Binding-site contacts:
Ligand atom O4 contacts residue ASP295 of chain 1.H at 2.9 Å (salt-bridge).
Ligand atom O3 contacts residue ASP295 of chain 1.H at 4.2 Å.
Ligand atom C2 contacts residue THR327 of chain 1.H at 3.6 Å.
Ligand atom O1 contacts residue LYS269 of chain 1.H at 4.2 Å.
Ligand atom C1 contacts residue MG1 of chain 1.RA at 2.9 Å.
Ligand atom C1 contacts residue LYS269 of chain 1.H at 3.6 Å.
Ligand atom O1 contacts residue ARG72 of chain 1.H at 3.8 Å.
Ligand atom C1 contacts residue THR327 of chain 1.H at 4.0 Å.
Ligand atom O1 contacts residue MET290 of chain 1.H at 3.3 Å.
Ligand atom C1 contacts residue ARG72 of chain 1.H at 4.4 Å.
Ligand atom O3 contacts residue MG1 of chain 1.RA at 2.2 Å.
Ligand atom C1 contacts residue MET290 of chain 1.H at 4.0 Å (hydrophobic).
Ligand atom O2 contacts residue THR327 of chain 1.H at 2.6 Å (h-bond).
Ligand atom O1 contacts residue THR327 of chain 1.H at 3.4 Å (h-bond).
Ligand atom C1 contacts residue ALA292 of chain 1.H at 3.6 Å (hydrophobic).
Ligand atom O3 contacts residue ALA292 of chain 1.H at 3.9 Å.
Ligand atom O1 contacts residue MG1 of chain 1.RA at 4.2 Å.
Ligand atom O4 contacts residue ALA292 of chain 1.H at 3.4 Å.
Ligand atom C2 contacts residue MG1 of chain 1.RA at 2.9 Å.
Ligand atom O2 contacts residue ARG293 of chain 1.H at 3.4 Å (salt-bridge).
Ligand atom O2 contacts residue ALA292 of chain 1.H at 3.2 Å.
Ligand atom C1 contacts residue GLU271 of chain 1.H at 4.1 Å.
Ligand atom C2 contacts residue ALA292 of chain 1.H at 3.3 Å (hydrophobic).
Ligand atom C2 contacts residue ASP295 of chain 1.H at 3.7 Å.
Ligand atom O4 contacts residue GLU271 of chain 1.H at 3.0 Å (salt-bridge).
Ligand atom O3 contacts residue ARG72 of chain 1.H at 4.2 Å.
Ligand atom C2 contacts residue GLY294 of chain 1.H at 3.6 Å.
Ligand atom O2 contacts residue MG1 of chain 1.RA at 4.1 Å.
Ligand atom O3 contacts residue LYS269 of chain 1.H at 2.6 Å (salt-bridge).
Ligand atom O4 contacts residue GLY294 of chain 1.H at 3.8 Å.
Ligand atom C2 contacts residue GLU271 of chain 1.H at 3.8 Å.
Ligand atom O4 contacts residue MG1 of chain 1.RA at 2.2 Å.
Ligand atom O3 contacts residue GLU271 of chain 1.H at 3.6 Å (salt-bridge).
Ligand atom O1 contacts residue ALA292 of chain 1.H at 4.1 Å.
Ligand atom C2 contacts residue ARG293 of chain 1.H at 4.2 Å.
Ligand atom O2 contacts residue ASP295 of chain 1.H at 3.8 Å.
Ligand atom O2 contacts residue GLY294 of chain 1.H at 2.8 Å (h-bond).

Sequence of chain 1.H:
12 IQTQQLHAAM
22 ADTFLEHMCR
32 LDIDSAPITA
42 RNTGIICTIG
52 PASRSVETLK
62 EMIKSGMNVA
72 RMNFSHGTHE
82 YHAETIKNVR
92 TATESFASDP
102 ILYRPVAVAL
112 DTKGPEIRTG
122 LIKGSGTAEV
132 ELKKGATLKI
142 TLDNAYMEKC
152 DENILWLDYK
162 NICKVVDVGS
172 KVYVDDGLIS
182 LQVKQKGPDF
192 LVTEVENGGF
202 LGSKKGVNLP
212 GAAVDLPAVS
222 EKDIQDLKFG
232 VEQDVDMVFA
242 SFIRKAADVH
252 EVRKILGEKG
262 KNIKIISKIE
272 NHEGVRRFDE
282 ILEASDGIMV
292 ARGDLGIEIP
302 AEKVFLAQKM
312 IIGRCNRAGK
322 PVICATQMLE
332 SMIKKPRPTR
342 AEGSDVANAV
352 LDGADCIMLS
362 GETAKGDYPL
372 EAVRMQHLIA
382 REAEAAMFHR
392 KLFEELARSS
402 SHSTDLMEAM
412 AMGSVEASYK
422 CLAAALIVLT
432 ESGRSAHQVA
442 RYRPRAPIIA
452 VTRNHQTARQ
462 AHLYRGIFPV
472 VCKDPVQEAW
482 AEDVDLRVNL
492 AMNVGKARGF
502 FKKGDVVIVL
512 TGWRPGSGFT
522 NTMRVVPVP

A small-molecule ligand and the protein it binds are described below.
Small molecule (SMILES): O=C([O-])C(=O)[O-]